Sequence of chain 1.A:
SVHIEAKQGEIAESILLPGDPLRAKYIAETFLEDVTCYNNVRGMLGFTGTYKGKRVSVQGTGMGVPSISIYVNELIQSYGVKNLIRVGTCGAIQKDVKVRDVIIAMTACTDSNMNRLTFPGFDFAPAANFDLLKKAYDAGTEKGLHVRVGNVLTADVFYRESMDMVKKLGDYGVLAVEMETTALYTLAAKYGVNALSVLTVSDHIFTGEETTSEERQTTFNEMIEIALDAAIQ

Sequence of chain 6.A:
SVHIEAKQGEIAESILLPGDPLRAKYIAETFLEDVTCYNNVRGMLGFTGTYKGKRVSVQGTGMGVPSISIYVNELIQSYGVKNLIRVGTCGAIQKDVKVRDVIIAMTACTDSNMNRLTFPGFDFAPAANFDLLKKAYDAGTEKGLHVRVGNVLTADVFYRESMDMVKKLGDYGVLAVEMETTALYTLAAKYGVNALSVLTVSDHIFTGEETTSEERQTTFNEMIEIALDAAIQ

A protein and the small-molecule ligand that binds it are described below.
Small molecule (SMILES): Nc1ncnc2c1ncn2[C@@H]1O[C@H](CO)[C@@H](O)[C@H]1O

Binding-site contacts:
Ligand atom C4' contacts residue SO41 of chain 6.C at 3.5 Å.
Ligand atom O2' contacts residue THR90 of chain 6.A at 3.6 Å.
Ligand atom C8 contacts residue ASP204 of chain 6.A at 3.6 Å.
Ligand atom O4' contacts residue THR90 of chain 6.A at 3.3 Å (h-bond).
Ligand atom O2' contacts residue MET180 of chain 6.A at 2.8 Å (h-bond).
Ligand atom N3 contacts residue MET180 of chain 6.A at 3.5 Å.
Ligand atom O5' contacts residue PHE159 of chain 6.A at 3.3 Å.
Ligand atom O3' contacts residue MET64 of chain 6.A at 3.6 Å.
Ligand atom C8 contacts residue CYS91 of chain 6.A at 3.5 Å (hydrophobic).
Ligand atom C2' contacts residue MET180 of chain 6.A at 3.5 Å (hydrophobic).
Ligand atom C6 contacts residue PHE159 of chain 6.A at 3.6 Å (hydrophobic).
Ligand atom N7 contacts residue GLY92 of chain 6.A at 3.4 Å (h-bond).
Ligand atom C5 contacts residue GLY92 of chain 6.A at 3.7 Å.
Ligand atom C1' contacts residue THR90 of chain 6.A at 3.4 Å.
Ligand atom C4' contacts residue ARG43 of chain 1.A at 3.6 Å.
Ligand atom O4' contacts residue ARG43 of chain 1.A at 3.4 Å (salt-bridge).
Ligand atom C5' contacts residue HIS4 of chain 1.A at 3.5 Å.
Ligand atom O5' contacts residue HIS4 of chain 1.A at 2.6 Å (h-bond).
Ligand atom N6 contacts residue GLY92 of chain 6.A at 3.6 Å.
Ligand atom N9 contacts residue THR90 of chain 6.A at 3.7 Å.
Ligand atom N1 contacts residue PHE159 of chain 6.A at 3.5 Å.
Ligand atom C2' contacts residue SO41 of chain 6.C at 3.5 Å.
Ligand atom O2' contacts residue GLU181 of chain 6.A at 2.7 Å (salt-bridge).
Ligand atom C5' contacts residue MET64 of chain 6.A at 3.7 Å (hydrophobic).
Ligand atom C3' contacts residue GLU181 of chain 6.A at 3.6 Å.
Ligand atom C8 contacts residue THR90 of chain 6.A at 3.2 Å.
Ligand atom C5' contacts residue PHE159 of chain 6.A at 3.6 Å (hydrophobic).
Ligand atom N3 contacts residue GLU179 of chain 6.A at 3.7 Å.
Ligand atom N7 contacts residue CYS91 of chain 6.A at 3.4 Å.
Ligand atom O4' contacts residue SO41 of chain 6.C at 3.4 Å (h-bond).
Ligand atom O2' contacts residue GLU179 of chain 6.A at 3.3 Å.
Ligand atom N6 contacts residue ASP204 of chain 6.A at 2.9 Å (salt-bridge).
Ligand atom O2' contacts residue ARG87 of chain 6.A at 3.1 Å (salt-bridge).
Ligand atom C1' contacts residue SO41 of chain 6.C at 3.2 Å.
Ligand atom O3' contacts residue SO41 of chain 6.C at 2.6 Å (h-bond).
Ligand atom N7 contacts residue ASP204 of chain 6.A at 2.7 Å (salt-bridge).
Ligand atom C3' contacts residue SO41 of chain 6.C at 3.6 Å.
Ligand atom O3' contacts residue GLU181 of chain 6.A at 2.6 Å (salt-bridge).
Ligand atom C2 contacts residue PHE159 of chain 6.A at 3.4 Å (hydrophobic).
Ligand atom O2' contacts residue SO41 of chain 6.C at 3.1 Å (h-bond).